Binding-site contacts:
Ligand atom C2 contacts residue ASN395 of chain 1.C at 2.6 Å.
Ligand atom O7 contacts residue SER394 of chain 1.C at 3.7 Å.
Ligand atom C2 contacts residue ARG369 of chain 1.C at 3.9 Å.
Ligand atom C8 contacts residue SER394 of chain 1.C at 3.2 Å.
Ligand atom C1 contacts residue ASN395 of chain 1.C at 1.4 Å.
Ligand atom C3 contacts residue ASN395 of chain 1.C at 3.9 Å.
Ligand atom O5 contacts residue ARG369 of chain 1.C at 3.9 Å.
Ligand atom N2 contacts residue SER394 of chain 1.C at 4.3 Å.
Ligand atom C4 contacts residue ASN395 of chain 1.C at 4.2 Å.
Ligand atom C5 contacts residue ASN395 of chain 1.C at 3.5 Å.
Ligand atom C8 contacts residue ARG369 of chain 1.C at 4.0 Å.
Ligand atom C1 contacts residue ARG369 of chain 1.C at 3.7 Å.
Ligand atom C7 contacts residue ARG369 of chain 1.C at 4.1 Å.
Ligand atom O6 contacts residue LEU307 of chain 1.C at 3.6 Å.
Ligand atom C7 contacts residue ASN395 of chain 1.C at 4.1 Å.
Ligand atom N2 contacts residue ASN395 of chain 1.C at 3.1 Å (h-bond).
Ligand atom O7 contacts residue ARG369 of chain 1.C at 3.3 Å (salt-bridge).
Ligand atom C8 contacts residue ARG425 of chain 1.C at 3.3 Å.
Ligand atom C7 contacts residue SER394 of chain 1.C at 3.5 Å.
Ligand atom C6 contacts residue LEU307 of chain 1.C at 4.2 Å (hydrophobic).
Ligand atom O5 contacts residue ASN395 of chain 1.C at 2.2 Å (h-bond).

The protein below binds the small molecule below.
Small molecule (SMILES): CC(=O)N[C@@H]1[C@@H](O)[C@H](O)[C@@H](CO)O[C@H]1O

Sequence of chain 1.C:
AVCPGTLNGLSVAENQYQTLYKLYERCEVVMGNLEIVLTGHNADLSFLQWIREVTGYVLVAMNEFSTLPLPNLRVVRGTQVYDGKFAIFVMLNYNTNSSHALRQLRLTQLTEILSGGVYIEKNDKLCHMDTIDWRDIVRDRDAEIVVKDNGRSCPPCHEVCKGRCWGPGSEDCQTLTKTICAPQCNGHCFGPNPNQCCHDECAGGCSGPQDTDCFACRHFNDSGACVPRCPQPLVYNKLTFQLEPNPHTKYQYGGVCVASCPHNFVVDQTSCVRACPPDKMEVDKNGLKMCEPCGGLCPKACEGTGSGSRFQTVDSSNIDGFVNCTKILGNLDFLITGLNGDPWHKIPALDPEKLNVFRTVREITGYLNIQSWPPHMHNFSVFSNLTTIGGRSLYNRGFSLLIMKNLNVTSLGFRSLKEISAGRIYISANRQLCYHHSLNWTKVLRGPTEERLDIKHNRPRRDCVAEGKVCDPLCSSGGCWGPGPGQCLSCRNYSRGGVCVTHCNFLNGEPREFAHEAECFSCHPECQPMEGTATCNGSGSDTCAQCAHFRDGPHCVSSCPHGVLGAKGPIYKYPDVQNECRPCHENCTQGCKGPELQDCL